A protein and the small-molecule ligand that binds it are described below.
Small molecule (SMILES): CC(=O)N[C@@H]1[C@@H](O)[C@H](O)[C@@H](CO)O[C@H]1O

Binding-site contacts:
Ligand atom C6 contacts residue ALA700 of chain 1.A at 3.9 Å (hydrophobic).
Ligand atom O5 contacts residue ASN1068 of chain 1.A at 2.3 Å (h-bond).
Ligand atom C8 contacts residue GLU1066 of chain 1.A at 2.9 Å.
Ligand atom C3 contacts residue ASN1068 of chain 1.A at 3.8 Å.
Ligand atom C1 contacts residue ASN1068 of chain 1.A at 1.4 Å.
Ligand atom C2 contacts residue ASN1068 of chain 1.A at 2.4 Å.
Ligand atom O5 contacts residue GLN889 of chain 1.D at 4.4 Å.
Ligand atom O7 contacts residue ASN1068 of chain 1.A at 3.5 Å (h-bond).
Ligand atom O6 contacts residue ASN1068 of chain 1.A at 4.4 Å.
Ligand atom C7 contacts residue ASN1068 of chain 1.A at 3.4 Å.
Ligand atom N2 contacts residue ASN1068 of chain 1.A at 2.9 Å (h-bond).
Ligand atom C7 contacts residue GLU1066 of chain 1.A at 4.3 Å.
Ligand atom C5 contacts residue ALA700 of chain 1.A at 3.7 Å (hydrophobic).
Ligand atom C1 contacts residue GLN889 of chain 1.D at 3.9 Å.
Ligand atom O5 contacts residue ALA700 of chain 1.A at 4.3 Å.
Ligand atom C8 contacts residue LYS1067 of chain 1.A at 3.8 Å.
Ligand atom C4 contacts residue ASN1068 of chain 1.A at 4.2 Å.
Ligand atom C8 contacts residue ASN1068 of chain 1.A at 4.0 Å.
Ligand atom C5 contacts residue ASN1068 of chain 1.A at 3.6 Å.

Sequence of chain 1.A:
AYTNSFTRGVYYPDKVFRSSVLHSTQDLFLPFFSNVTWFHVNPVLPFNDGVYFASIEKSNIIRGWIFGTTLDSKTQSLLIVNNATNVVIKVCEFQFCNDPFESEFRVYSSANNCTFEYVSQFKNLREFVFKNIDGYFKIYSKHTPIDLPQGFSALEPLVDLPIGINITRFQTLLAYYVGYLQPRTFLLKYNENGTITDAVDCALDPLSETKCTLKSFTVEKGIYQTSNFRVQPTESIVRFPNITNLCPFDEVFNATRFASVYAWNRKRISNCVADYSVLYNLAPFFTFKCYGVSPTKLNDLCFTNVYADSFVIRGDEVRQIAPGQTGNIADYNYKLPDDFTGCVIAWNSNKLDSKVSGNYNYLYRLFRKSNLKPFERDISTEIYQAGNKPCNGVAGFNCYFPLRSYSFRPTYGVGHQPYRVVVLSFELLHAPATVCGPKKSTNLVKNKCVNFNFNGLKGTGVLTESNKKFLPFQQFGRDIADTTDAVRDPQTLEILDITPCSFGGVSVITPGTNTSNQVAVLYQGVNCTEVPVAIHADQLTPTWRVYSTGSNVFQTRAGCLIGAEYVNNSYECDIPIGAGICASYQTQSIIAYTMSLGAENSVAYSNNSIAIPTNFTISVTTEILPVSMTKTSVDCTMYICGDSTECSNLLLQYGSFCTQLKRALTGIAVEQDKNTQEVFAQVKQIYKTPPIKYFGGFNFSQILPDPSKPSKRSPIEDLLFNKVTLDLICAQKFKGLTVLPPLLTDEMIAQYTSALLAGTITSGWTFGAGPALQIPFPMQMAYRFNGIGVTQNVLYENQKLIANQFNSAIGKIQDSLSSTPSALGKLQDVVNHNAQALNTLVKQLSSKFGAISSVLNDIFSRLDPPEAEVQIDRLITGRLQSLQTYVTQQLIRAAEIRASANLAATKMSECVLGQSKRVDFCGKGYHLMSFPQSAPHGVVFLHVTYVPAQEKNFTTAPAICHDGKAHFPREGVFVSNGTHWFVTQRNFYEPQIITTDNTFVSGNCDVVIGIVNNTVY

Sequence of chain 1.D:
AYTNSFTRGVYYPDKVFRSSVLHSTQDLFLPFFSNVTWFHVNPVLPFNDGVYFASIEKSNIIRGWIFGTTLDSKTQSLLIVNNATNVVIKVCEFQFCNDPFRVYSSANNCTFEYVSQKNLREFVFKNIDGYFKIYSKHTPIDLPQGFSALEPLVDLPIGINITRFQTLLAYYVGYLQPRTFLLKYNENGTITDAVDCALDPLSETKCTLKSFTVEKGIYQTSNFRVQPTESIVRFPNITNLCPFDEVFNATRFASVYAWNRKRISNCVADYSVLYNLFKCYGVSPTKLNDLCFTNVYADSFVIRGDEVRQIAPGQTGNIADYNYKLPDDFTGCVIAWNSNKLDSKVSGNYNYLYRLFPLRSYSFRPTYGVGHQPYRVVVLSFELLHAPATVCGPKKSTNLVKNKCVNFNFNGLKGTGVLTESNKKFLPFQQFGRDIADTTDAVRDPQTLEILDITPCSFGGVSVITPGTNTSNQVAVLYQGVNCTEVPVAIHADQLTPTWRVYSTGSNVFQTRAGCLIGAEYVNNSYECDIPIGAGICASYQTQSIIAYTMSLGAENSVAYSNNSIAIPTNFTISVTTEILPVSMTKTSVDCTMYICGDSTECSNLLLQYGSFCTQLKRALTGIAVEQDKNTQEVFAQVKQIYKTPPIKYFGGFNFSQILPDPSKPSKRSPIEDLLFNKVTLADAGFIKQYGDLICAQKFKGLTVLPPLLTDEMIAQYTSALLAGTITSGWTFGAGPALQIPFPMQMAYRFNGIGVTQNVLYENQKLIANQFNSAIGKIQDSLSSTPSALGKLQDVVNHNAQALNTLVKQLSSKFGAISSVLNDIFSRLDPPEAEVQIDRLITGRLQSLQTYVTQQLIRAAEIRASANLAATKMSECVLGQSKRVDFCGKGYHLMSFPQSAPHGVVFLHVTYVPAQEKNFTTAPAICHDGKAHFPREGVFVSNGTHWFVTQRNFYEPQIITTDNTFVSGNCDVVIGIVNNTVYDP